Sequence of chain 1.Q:
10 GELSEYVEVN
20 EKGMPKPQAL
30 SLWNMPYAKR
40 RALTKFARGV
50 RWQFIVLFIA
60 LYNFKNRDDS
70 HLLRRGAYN

Sequence of chain 1.J:
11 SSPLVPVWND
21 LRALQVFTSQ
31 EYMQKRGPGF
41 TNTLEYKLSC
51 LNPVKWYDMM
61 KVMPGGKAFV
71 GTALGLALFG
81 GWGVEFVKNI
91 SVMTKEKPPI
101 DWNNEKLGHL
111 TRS

A small-molecule ligand and the protein it binds are described below.
Small molecule (SMILES): COCCOCCOCCOc1ccc(C(C)(C)CC(C)(C)C)cc1

Binding-site contacts:
Ligand atom C11 contacts residue ASN62 of chain 1.Q at 3.5 Å.
Ligand atom C25 contacts residue CDL1 of chain 1.OB at 3.8 Å.
Ligand atom C16 contacts residue ASN62 of chain 1.Q at 4.2 Å.
Ligand atom O15 contacts residue SER91 of chain 1.J at 4.2 Å.
Ligand atom O15 contacts residue ASN62 of chain 1.Q at 3.3 Å (h-bond).
Ligand atom C10 contacts residue ASN62 of chain 1.Q at 4.1 Å.
Ligand atom C17 contacts residue ILE90 of chain 1.J at 4.2 Å (hydrophobic).
Ligand atom C9 contacts residue THR94 of chain 1.J at 4.3 Å.
Ligand atom O15 contacts residue ILE90 of chain 1.J at 4.3 Å.
Ligand atom C10 contacts residue THR94 of chain 1.J at 4.4 Å.
Ligand atom C13 contacts residue LYS95 of chain 1.J at 4.5 Å.
Ligand atom C11 contacts residue THR94 of chain 1.J at 4.3 Å.
Ligand atom C12 contacts residue THR94 of chain 1.J at 3.9 Å.
Ligand atom C13 contacts residue THR94 of chain 1.J at 3.6 Å.
Ligand atom C14 contacts residue THR94 of chain 1.J at 3.9 Å.
Ligand atom O15 contacts residue THR94 of chain 1.J at 4.3 Å.
Ligand atom O24 contacts residue CDL1 of chain 1.OB at 4.2 Å.
Ligand atom C23 contacts residue CDL1 of chain 1.OB at 4.1 Å.
Ligand atom O24 contacts residue VAL87 of chain 1.J at 4.5 Å.
Ligand atom C17 contacts residue ASN62 of chain 1.Q at 3.9 Å.
Ligand atom C25 contacts residue VAL87 of chain 1.J at 4.0 Å (hydrophobic).
Ligand atom C20 contacts residue ILE90 of chain 1.J at 3.9 Å (hydrophobic).
Ligand atom C17 contacts residue ILE58 of chain 1.Q at 4.2 Å (hydrophobic).
Ligand atom C12 contacts residue ASN62 of chain 1.Q at 3.8 Å.